Binding-site contacts:
Ligand atom C1 contacts residue SER458 of chain 1.H at 4.4 Å.
Ligand atom C4 contacts residue SER456 of chain 1.H at 4.2 Å.
Ligand atom O1A contacts residue ALA450 of chain 1.H at 3.2 Å (h-bond).
Ligand atom C3 contacts residue SER455 of chain 1.H at 2.7 Å.
Ligand atom O8 contacts residue SER455 of chain 1.H at 2.7 Å (h-bond).
Ligand atom C4 contacts residue SER455 of chain 1.H at 3.8 Å.
Ligand atom O1B contacts residue SER455 of chain 1.H at 3.2 Å.
Ligand atom O1B contacts residue ALA450 of chain 1.H at 4.4 Å.
Ligand atom C2 contacts residue SER455 of chain 1.H at 1.4 Å.
Ligand atom C8 contacts residue SER455 of chain 1.H at 3.8 Å.
Ligand atom O1A contacts residue SER455 of chain 1.H at 3.0 Å (h-bond).
Ligand atom C1 contacts residue ALA450 of chain 1.H at 4.0 Å (hydrophobic).
Ligand atom O1B contacts residue SER458 of chain 1.H at 3.8 Å.
Ligand atom O6 contacts residue SER455 of chain 1.H at 1.6 Å (h-bond).
Ligand atom O6 contacts residue SER456 of chain 1.H at 4.0 Å.
Ligand atom C5 contacts residue SER455 of chain 1.H at 3.8 Å.
Ligand atom C2 contacts residue SER458 of chain 1.H at 4.1 Å.
Ligand atom N5 contacts residue SER455 of chain 1.H at 4.4 Å.
Ligand atom C6 contacts residue SER456 of chain 1.H at 3.9 Å.
Ligand atom C3 contacts residue SER456 of chain 1.H at 3.3 Å.
Ligand atom C2 contacts residue SER456 of chain 1.H at 3.7 Å.
Ligand atom C7 contacts residue SER455 of chain 1.H at 3.9 Å.
Ligand atom C6 contacts residue SER455 of chain 1.H at 2.9 Å.
Ligand atom O8 contacts residue SER456 of chain 1.H at 4.0 Å.
Ligand atom C3 contacts residue GLY457 of chain 1.H at 4.5 Å.
Ligand atom C1 contacts residue SER455 of chain 1.H at 2.5 Å.
Ligand atom C3 contacts residue SER458 of chain 1.H at 3.6 Å.

Sequence of chain 1.H:
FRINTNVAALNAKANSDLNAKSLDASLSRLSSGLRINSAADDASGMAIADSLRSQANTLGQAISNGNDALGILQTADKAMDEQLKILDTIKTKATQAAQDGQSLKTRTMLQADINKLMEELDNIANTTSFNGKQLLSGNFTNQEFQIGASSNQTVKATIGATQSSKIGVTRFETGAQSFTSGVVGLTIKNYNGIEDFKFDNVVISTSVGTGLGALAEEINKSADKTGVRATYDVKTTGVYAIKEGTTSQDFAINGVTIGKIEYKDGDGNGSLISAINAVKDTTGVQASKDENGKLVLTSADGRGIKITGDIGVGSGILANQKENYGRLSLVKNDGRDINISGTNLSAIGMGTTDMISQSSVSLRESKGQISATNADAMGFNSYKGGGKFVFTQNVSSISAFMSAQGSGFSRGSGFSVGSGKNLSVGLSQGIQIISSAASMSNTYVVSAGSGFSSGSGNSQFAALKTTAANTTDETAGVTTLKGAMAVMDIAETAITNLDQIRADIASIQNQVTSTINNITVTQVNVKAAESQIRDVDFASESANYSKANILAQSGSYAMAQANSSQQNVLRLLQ

The protein below binds the small molecule below.
Small molecule (SMILES): C[C@H](O)[C@H](N)[C@@H]1O[C@](O)(C(=O)O)C[C@H](O)[C@@H]1N